Binding-site contacts:
Ligand atom O contacts residue LEU248 of chain 1.A at 4.5 Å.
Ligand atom O3 contacts residue LEU78 of chain 1.A at 3.8 Å.
Ligand atom CA contacts residue LEU248 of chain 1.A at 4.5 Å (hydrophobic).
Ligand atom O contacts residue PRO247 of chain 1.A at 4.2 Å.
Ligand atom C contacts residue LEU248 of chain 1.A at 4.4 Å (hydrophobic).
Ligand atom OXT contacts residue GLU251 of chain 1.A at 4.2 Å.

This small molecule binds to this protein.
Small molecule (SMILES): CC(=O)C(=O)O

Sequence of chain 1.A:
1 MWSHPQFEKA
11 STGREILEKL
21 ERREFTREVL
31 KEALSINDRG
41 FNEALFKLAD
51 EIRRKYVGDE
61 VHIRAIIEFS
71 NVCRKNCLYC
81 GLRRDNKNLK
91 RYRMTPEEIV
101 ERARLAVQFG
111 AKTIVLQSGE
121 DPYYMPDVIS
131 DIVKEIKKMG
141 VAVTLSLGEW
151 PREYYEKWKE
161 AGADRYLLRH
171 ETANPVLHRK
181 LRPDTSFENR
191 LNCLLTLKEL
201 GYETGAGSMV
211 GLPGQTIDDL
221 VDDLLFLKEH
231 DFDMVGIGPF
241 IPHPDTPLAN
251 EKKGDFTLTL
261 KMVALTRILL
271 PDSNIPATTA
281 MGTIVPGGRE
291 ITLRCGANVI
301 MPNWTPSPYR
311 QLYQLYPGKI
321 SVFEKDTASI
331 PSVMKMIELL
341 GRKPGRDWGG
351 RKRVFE